Sequence of chain 1.A:
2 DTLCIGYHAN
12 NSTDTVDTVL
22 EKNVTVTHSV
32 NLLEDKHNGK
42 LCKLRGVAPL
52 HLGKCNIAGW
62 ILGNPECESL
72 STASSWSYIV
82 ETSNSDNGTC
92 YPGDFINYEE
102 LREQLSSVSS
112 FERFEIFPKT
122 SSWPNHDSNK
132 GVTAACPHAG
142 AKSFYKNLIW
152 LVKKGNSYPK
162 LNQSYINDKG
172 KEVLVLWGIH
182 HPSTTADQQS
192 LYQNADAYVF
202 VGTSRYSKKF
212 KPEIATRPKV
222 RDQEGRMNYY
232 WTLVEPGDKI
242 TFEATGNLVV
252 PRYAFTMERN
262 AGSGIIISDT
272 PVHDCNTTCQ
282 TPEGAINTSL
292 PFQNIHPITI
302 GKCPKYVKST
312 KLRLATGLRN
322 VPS

This small molecule binds to this protein.
Small molecule (SMILES): CC(=O)N[C@@H]1[C@@H](O)[C@H](O)[C@@H](CO)O[C@H]1O

Binding-site contacts:
Ligand atom C7 contacts residue ASN24 of chain 1.A at 3.2 Å.
Ligand atom C1 contacts residue ASN24 of chain 1.A at 1.4 Å.
Ligand atom C8 contacts residue THR16 of chain 1.A at 4.2 Å.
Ligand atom C8 contacts residue ASN24 of chain 1.A at 3.9 Å.
Ligand atom N2 contacts residue ASN24 of chain 1.A at 2.9 Å (h-bond).
Ligand atom C2 contacts residue ASN24 of chain 1.A at 2.5 Å.
Ligand atom N2 contacts residue THR16 of chain 1.A at 4.4 Å.
Ligand atom O5 contacts residue ASN24 of chain 1.A at 2.4 Å (h-bond).
Ligand atom C3 contacts residue ASN24 of chain 1.A at 3.8 Å.
Ligand atom C5 contacts residue ASN24 of chain 1.A at 3.7 Å.
Ligand atom O7 contacts residue ASN24 of chain 1.A at 3.2 Å (h-bond).
Ligand atom C4 contacts residue ASN24 of chain 1.A at 4.2 Å.